Sequence of chain 1.C:
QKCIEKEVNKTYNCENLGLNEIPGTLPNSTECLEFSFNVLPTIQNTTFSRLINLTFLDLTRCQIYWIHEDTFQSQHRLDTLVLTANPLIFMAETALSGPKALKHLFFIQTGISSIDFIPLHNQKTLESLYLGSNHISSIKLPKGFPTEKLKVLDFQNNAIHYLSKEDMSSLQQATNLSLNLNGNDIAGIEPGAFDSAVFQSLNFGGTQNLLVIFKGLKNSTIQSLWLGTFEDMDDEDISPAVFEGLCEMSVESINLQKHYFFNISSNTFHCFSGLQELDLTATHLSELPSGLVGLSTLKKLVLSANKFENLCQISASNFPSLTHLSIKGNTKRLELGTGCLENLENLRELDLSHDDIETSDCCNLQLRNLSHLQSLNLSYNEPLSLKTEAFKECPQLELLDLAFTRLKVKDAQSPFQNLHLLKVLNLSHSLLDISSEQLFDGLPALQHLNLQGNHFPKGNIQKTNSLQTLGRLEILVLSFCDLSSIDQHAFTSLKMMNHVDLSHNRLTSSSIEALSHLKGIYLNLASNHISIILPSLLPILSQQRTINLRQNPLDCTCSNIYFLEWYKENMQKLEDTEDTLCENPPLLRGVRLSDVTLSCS

Binding-site contacts:
Ligand atom C4 contacts residue ASN33 of chain 1.C at 4.1 Å.
Ligand atom O5 contacts residue ASN33 of chain 1.C at 2.3 Å (h-bond).
Ligand atom O3 contacts residue ASN33 of chain 1.C at 4.4 Å.
Ligand atom O6 contacts residue ARG55 of chain 1.C at 3.7 Å.
Ligand atom C7 contacts residue ASN33 of chain 1.C at 3.8 Å.
Ligand atom C8 contacts residue ARG55 of chain 1.C at 4.2 Å.
Ligand atom C2 contacts residue ASN33 of chain 1.C at 2.5 Å.
Ligand atom C5 contacts residue ASN33 of chain 1.C at 3.6 Å.
Ligand atom O7 contacts residue ASN33 of chain 1.C at 3.6 Å (h-bond).
Ligand atom C8 contacts residue GLY29 of chain 1.C at 3.6 Å.
Ligand atom N2 contacts residue ASN33 of chain 1.C at 3.3 Å (h-bond).
Ligand atom O7 contacts residue PRO32 of chain 1.C at 4.5 Å.
Ligand atom C8 contacts residue LEU31 of chain 1.C at 4.4 Å (hydrophobic).
Ligand atom C7 contacts residue ARG55 of chain 1.C at 4.2 Å.
Ligand atom C1 contacts residue ASN33 of chain 1.C at 1.4 Å.
Ligand atom C3 contacts residue ASN33 of chain 1.C at 3.8 Å.

The small molecule below binds the protein below.
Small molecule (SMILES): CC(=O)N[C@@H]1[C@@H](O)[C@H](O)[C@@H](CO)O[C@H]1O